A small-molecule ligand and the protein it binds are described below.
Small molecule (SMILES): N#C[C@@H]1C[C@H]1c1c(C(F)(F)F)sc2nc(Cn3nc(C(F)(F)F)cc3Cl)cc(=O)n12

Binding-site contacts:
Ligand atom S10 contacts residue VAL131 of chain 1.A at 3.6 Å.
Ligand atom F28 contacts residue GLY243 of chain 1.A at 3.2 Å.
Ligand atom C2 contacts residue TYR144 of chain 1.B at 3.5 Å (hydrophobic).
Ligand atom F14 contacts residue TYR144 of chain 1.B at 3.2 Å.
Ligand atom F14 contacts residue PHE130 of chain 1.A at 3.6 Å.
Ligand atom C6 contacts residue PRO129 of chain 1.A at 3.6 Å (hydrophobic).
Ligand atom CL3 contacts residue TYR144 of chain 1.B at 3.6 Å.
Ligand atom F13 contacts residue VAL266 of chain 1.A at 3.3 Å.
Ligand atom F28 contacts residue THR242 of chain 1.A at 2.4 Å.
Ligand atom F12 contacts residue TYR144 of chain 1.B at 3.5 Å.
Ligand atom C6 contacts residue TYR144 of chain 1.B at 3.3 Å (hydrophobic).
Ligand atom F12 contacts residue VAL266 of chain 1.A at 3.3 Å.
Ligand atom S10 contacts residue TYR144 of chain 1.B at 3.4 Å (h-bond).
Ligand atom O7 contacts residue PRO141 of chain 1.B at 3.5 Å.
Ligand atom N25 contacts residue GLY243 of chain 1.A at 3.4 Å (h-bond).
Ligand atom C24 contacts residue THR242 of chain 1.A at 3.6 Å.
Ligand atom CL3 contacts residue THR241 of chain 1.A at 3.5 Å.
Ligand atom N21 contacts residue THR242 of chain 1.A at 3.4 Å (h-bond).
Ligand atom C23 contacts residue PRO141 of chain 1.B at 3.4 Å (hydrophobic).
Ligand atom C11 contacts residue TYR144 of chain 1.B at 3.6 Å (hydrophobic).
Ligand atom N3 contacts residue GLU132 of chain 1.A at 3.5 Å.
Ligand atom F12 contacts residue ARG248 of chain 1.B at 3.6 Å.
Ligand atom F29 contacts residue LYS140 of chain 1.B at 3.6 Å.
Ligand atom C9 contacts residue TYR144 of chain 1.B at 3.4 Å (hydrophobic).
Ligand atom C20 contacts residue THR242 of chain 1.A at 3.3 Å.
Ligand atom F29 contacts residue ILE116 of chain 1.A at 3.6 Å.
Ligand atom F13 contacts residue PHE130 of chain 1.A at 3.1 Å.
Ligand atom N25 contacts residue THR242 of chain 1.A at 3.1 Å.
Ligand atom C8 contacts residue TYR144 of chain 1.B at 3.4 Å (hydrophobic).
Ligand atom S10 contacts residue GLU132 of chain 1.A at 3.4 Å (salt-bridge).
Ligand atom N3 contacts residue TYR144 of chain 1.B at 3.6 Å.
Ligand atom N25 contacts residue PRO129 of chain 1.A at 3.6 Å.
Ligand atom C16 contacts residue VAL266 of chain 1.A at 3.5 Å (hydrophobic).
Ligand atom C4 contacts residue TYR144 of chain 1.B at 3.5 Å (hydrophobic).
Ligand atom C17 contacts residue PRO129 of chain 1.A at 3.2 Å (hydrophobic).
Ligand atom N5 contacts residue TYR144 of chain 1.B at 3.2 Å.
Ligand atom F29 contacts residue PRO129 of chain 1.A at 3.4 Å.
Ligand atom C1 contacts residue TYR144 of chain 1.B at 3.5 Å (hydrophobic).
Ligand atom C1 contacts residue PRO141 of chain 1.B at 3.6 Å (hydrophobic).
Ligand atom F27 contacts residue LEU270 of chain 1.B at 3.3 Å.

Sequence of chain 1.A:
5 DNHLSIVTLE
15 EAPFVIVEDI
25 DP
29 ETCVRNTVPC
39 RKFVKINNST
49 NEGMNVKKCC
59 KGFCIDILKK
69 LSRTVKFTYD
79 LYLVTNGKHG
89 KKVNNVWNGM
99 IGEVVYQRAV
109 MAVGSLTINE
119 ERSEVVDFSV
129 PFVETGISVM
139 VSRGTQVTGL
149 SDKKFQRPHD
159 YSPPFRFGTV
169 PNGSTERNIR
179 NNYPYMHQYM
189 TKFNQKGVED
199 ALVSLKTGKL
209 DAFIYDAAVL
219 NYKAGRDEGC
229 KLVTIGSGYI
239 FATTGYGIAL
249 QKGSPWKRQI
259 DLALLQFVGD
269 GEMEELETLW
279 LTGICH

Sequence of chain 1.B:
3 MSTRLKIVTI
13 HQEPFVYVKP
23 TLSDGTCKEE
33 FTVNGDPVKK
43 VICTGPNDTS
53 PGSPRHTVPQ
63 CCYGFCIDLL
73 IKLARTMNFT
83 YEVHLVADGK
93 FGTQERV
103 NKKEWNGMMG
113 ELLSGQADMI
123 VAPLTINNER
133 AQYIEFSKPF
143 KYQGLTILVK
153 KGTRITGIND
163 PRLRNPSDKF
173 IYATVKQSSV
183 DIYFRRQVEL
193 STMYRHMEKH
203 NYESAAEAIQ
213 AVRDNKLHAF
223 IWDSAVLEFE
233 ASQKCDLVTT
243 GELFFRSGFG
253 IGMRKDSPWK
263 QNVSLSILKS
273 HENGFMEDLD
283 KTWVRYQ